Binding-site contacts:
Ligand atom C1 contacts residue ASN152 of chain 1.C at 1.4 Å.
Ligand atom C4 contacts residue ASN152 of chain 1.C at 4.2 Å.
Ligand atom O5 contacts residue ASN151 of chain 1.C at 3.3 Å (h-bond).
Ligand atom C6 contacts residue ASN152 of chain 1.C at 4.5 Å.
Ligand atom C5 contacts residue ASN151 of chain 1.C at 3.7 Å.
Ligand atom C6 contacts residue ASN151 of chain 1.C at 3.2 Å.
Ligand atom C3 contacts residue ASN152 of chain 1.C at 3.8 Å.
Ligand atom C1 contacts residue ASN151 of chain 1.C at 4.3 Å.
Ligand atom C1 contacts residue GLU119 of chain 1.C at 4.0 Å.
Ligand atom O7 contacts residue ASN152 of chain 1.C at 4.3 Å.
Ligand atom N2 contacts residue ASN152 of chain 1.C at 2.9 Å (h-bond).
Ligand atom C5 contacts residue ASN152 of chain 1.C at 3.7 Å.
Ligand atom O5 contacts residue ASN152 of chain 1.C at 2.4 Å (h-bond).
Ligand atom O6 contacts residue ASN151 of chain 1.C at 4.5 Å.
Ligand atom C7 contacts residue ASN152 of chain 1.C at 3.8 Å.
Ligand atom C2 contacts residue ASN152 of chain 1.C at 2.4 Å.

A small-molecule ligand and the protein it binds are described below.
Small molecule (SMILES): CC(=O)N[C@@H]1[C@@H](O)[C@H](O)[C@@H](CO)O[C@H]1O

Sequence of chain 1.C:
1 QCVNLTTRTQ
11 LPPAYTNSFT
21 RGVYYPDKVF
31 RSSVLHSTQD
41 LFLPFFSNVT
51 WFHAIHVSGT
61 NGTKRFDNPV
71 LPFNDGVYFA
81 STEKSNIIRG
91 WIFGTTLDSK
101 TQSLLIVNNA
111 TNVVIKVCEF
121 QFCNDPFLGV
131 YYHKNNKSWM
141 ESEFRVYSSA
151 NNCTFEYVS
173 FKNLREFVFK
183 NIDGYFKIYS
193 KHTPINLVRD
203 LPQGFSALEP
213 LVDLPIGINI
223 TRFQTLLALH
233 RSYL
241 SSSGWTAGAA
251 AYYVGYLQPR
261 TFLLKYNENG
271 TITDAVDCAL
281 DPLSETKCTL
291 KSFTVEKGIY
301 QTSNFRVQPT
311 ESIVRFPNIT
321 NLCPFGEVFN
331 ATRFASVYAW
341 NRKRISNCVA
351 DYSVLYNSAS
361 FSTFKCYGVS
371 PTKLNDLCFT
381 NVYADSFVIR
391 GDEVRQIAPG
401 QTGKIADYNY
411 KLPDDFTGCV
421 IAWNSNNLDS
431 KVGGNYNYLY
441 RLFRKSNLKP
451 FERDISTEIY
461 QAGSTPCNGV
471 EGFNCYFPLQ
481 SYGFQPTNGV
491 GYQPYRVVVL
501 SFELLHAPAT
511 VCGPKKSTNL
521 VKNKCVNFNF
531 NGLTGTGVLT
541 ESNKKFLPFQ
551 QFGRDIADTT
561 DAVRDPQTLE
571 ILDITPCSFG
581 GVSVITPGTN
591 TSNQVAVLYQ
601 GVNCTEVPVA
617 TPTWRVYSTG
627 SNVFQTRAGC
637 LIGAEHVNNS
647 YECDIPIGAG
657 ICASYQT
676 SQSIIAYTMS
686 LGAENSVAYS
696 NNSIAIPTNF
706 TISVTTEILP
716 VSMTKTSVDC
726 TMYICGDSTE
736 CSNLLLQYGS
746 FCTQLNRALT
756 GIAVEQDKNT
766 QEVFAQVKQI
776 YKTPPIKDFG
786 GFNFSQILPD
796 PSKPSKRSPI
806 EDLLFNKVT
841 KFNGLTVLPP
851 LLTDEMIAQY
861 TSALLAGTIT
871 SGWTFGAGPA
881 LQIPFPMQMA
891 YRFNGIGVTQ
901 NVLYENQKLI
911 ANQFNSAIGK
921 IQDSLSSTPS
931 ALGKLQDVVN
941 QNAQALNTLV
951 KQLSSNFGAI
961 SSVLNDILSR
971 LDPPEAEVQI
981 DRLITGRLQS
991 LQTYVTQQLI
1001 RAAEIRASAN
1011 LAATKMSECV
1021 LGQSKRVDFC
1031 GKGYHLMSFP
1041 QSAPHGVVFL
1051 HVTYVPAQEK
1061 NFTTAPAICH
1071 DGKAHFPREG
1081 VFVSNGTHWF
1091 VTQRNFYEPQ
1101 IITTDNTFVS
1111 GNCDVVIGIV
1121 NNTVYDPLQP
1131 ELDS